Sequence of chain 1.A:
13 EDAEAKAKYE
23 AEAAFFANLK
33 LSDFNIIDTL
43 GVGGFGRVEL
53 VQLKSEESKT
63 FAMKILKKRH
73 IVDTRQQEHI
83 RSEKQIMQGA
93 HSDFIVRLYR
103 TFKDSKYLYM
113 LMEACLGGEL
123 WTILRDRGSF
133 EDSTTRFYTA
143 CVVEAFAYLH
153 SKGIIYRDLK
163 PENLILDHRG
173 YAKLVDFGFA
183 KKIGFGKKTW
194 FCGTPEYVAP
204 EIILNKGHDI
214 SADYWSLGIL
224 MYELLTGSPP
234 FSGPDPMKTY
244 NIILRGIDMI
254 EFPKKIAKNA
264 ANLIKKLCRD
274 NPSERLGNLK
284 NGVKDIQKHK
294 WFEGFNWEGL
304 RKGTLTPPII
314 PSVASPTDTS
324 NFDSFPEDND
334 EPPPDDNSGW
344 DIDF

The small molecule below binds the protein below.
Small molecule (SMILES): CCCOc1ccc(OC)c(F)c1C(=O)c1ccc(C(=O)N[C@@H]2CNC[C@H]2NC(=O)c2ccc3[nH]ncc3c2)cc1

Binding-site contacts:
Ligand atom N31 contacts residue GLU115 of chain 1.A at 3.5 Å (salt-bridge).
Ligand atom C14 contacts residue GLY45 of chain 1.A at 3.5 Å.
Ligand atom C39 contacts residue GLN78 of chain 1.A at 3.3 Å.
Ligand atom C13 contacts residue GLY45 of chain 1.A at 3.4 Å.
Ligand atom C35 contacts residue PHE47 of chain 1.A at 3.2 Å (hydrophobic).
Ligand atom O38 contacts residue ILE82 of chain 1.A at 3.2 Å.
Ligand atom C07 contacts residue PHE47 of chain 1.A at 3.7 Å (hydrophobic).
Ligand atom C29 contacts residue ALA64 of chain 1.A at 3.5 Å (hydrophobic).
Ligand atom F36 contacts residue PHE47 of chain 1.A at 3.2 Å.
Ligand atom O08 contacts residue PHE47 of chain 1.A at 2.7 Å (h-bond).
Ligand atom C37 contacts residue DMS1 of chain 1.C at 2.9 Å.
Ligand atom C29 contacts residue GLU115 of chain 1.A at 3.6 Å.
Ligand atom O16 contacts residue VAL44 of chain 1.A at 3.5 Å (h-bond).
Ligand atom C06 contacts residue PHE47 of chain 1.A at 3.4 Å (hydrophobic).
Ligand atom C21 contacts residue GLU121 of chain 1.A at 3.4 Å.
Ligand atom C35 contacts residue DMS1 of chain 1.C at 3.0 Å.
Ligand atom C03 contacts residue GLY46 of chain 1.A at 3.5 Å.
Ligand atom C21 contacts residue ASP178 of chain 1.A at 3.5 Å.
Ligand atom N31 contacts residue ALA116 of chain 1.A at 3.5 Å.
Ligand atom F36 contacts residue DMS1 of chain 1.C at 3.0 Å.
Ligand atom C37 contacts residue PHE47 of chain 1.A at 3.6 Å (hydrophobic).
Ligand atom O38 contacts residue DMS1 of chain 1.C at 2.8 Å (h-bond).
Ligand atom C22 contacts residue ASP178 of chain 1.A at 3.4 Å.
Ligand atom C34 contacts residue VAL177 of chain 1.A at 3.6 Å (hydrophobic).
Ligand atom N30 contacts residue GLU115 of chain 1.A at 2.6 Å (salt-bridge).
Ligand atom N30 contacts residue CYS117 of chain 1.A at 3.5 Å (h-bond).
Ligand atom N30 contacts residue ALA64 of chain 1.A at 3.3 Å.
Ligand atom C39 contacts residue GLY180 of chain 1.A at 3.6 Å.
Ligand atom O16 contacts residue VAL50 of chain 1.A at 3.4 Å.
Ligand atom N17 contacts residue ASP178 of chain 1.A at 3.2 Å (salt-bridge).
Ligand atom C32 contacts residue CYS117 of chain 1.A at 3.5 Å (hydrophobic).
Ligand atom N30 contacts residue ALA116 of chain 1.A at 3.6 Å.
Ligand atom O08 contacts residue GLY46 of chain 1.A at 3.4 Å (h-bond).
Ligand atom O16 contacts residue GLY43 of chain 1.A at 3.6 Å.
Ligand atom C21 contacts residue GLU164 of chain 1.A at 3.3 Å.
Ligand atom N31 contacts residue CYS117 of chain 1.A at 2.8 Å (h-bond).
Ligand atom O25 contacts residue ASP178 of chain 1.A at 3.4 Å (salt-bridge).
Ligand atom C39 contacts residue HIS81 of chain 1.A at 3.6 Å.
Ligand atom C19 contacts residue GLU121 of chain 1.A at 3.2 Å.
Ligand atom N20 contacts residue GLU121 of chain 1.A at 2.9 Å (salt-bridge).